Sequence of chain 1.B:
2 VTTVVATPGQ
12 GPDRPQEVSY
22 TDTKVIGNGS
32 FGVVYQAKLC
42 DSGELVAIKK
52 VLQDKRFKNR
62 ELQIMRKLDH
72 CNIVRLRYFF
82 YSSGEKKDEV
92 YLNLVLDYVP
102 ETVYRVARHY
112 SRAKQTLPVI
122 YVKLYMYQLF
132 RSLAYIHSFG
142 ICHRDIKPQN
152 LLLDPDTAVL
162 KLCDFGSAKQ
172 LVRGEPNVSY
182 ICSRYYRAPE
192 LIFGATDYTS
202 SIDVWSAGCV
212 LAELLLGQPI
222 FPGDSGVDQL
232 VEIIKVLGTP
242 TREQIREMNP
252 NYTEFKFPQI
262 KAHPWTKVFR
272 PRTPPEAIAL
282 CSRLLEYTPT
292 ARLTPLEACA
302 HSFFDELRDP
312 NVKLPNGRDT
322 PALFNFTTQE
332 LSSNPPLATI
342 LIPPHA

This protein binds this small molecule.
Small molecule (SMILES): CS(=O)(=O)N1CC(c2nc(N)ncc2-c2ccc(F)cc2)C1

Binding-site contacts:
Ligand atom C7 contacts residue TYR99 of chain 1.B at 3.8 Å (hydrophobic).
Ligand atom C5 contacts residue PRO101 of chain 1.B at 3.5 Å (hydrophobic).
Ligand atom N3 contacts residue ASP98 of chain 1.B at 2.7 Å (salt-bridge).
Ligand atom N3 contacts residue ALA48 of chain 1.B at 3.6 Å.
Ligand atom N contacts residue VAL100 of chain 1.B at 3.2 Å (h-bond).
Ligand atom N contacts residue TYR99 of chain 1.B at 3.7 Å.
Ligand atom C13 contacts residue VAL35 of chain 1.B at 3.3 Å (hydrophobic).
Ligand atom N contacts residue ASP98 of chain 1.B at 3.8 Å.
Ligand atom C3 contacts residue ARG106 of chain 1.B at 3.7 Å.
Ligand atom C6 contacts residue LEU153 of chain 1.B at 4.2 Å (hydrophobic).
Ligand atom O1 contacts residue LYS50 of chain 1.B at 3.5 Å.
Ligand atom F contacts residue ARG106 of chain 1.B at 3.0 Å.
Ligand atom C8 contacts residue LEU153 of chain 1.B at 3.8 Å (hydrophobic).
Ligand atom C11 contacts residue CYS164 of chain 1.B at 3.4 Å (hydrophobic).
Ligand atom N3 contacts residue VAL75 of chain 1.B at 4.2 Å.
Ligand atom N contacts residue ALA48 of chain 1.B at 3.9 Å.
Ligand atom O contacts residue LEU97 of chain 1.B at 4.0 Å.
Ligand atom C3 contacts residue PRO101 of chain 1.B at 4.2 Å (hydrophobic).
Ligand atom O1 contacts residue ASP165 of chain 1.B at 3.3 Å.
Ligand atom C4 contacts residue PRO101 of chain 1.B at 3.2 Å (hydrophobic).
Ligand atom C contacts residue VAL100 of chain 1.B at 4.1 Å (hydrophobic).
Ligand atom C9 contacts residue LEU153 of chain 1.B at 4.1 Å (hydrophobic).
Ligand atom C5 contacts residue VAL100 of chain 1.B at 3.5 Å (hydrophobic).
Ligand atom C8 contacts residue VAL100 of chain 1.B at 4.2 Å (hydrophobic).
Ligand atom N3 contacts residue LEU153 of chain 1.B at 4.0 Å.
Ligand atom S contacts residue LYS50 of chain 1.B at 3.7 Å.
Ligand atom N contacts residue LEU153 of chain 1.B at 4.2 Å.
Ligand atom C4 contacts residue ARG106 of chain 1.B at 3.8 Å.
Ligand atom C7 contacts residue VAL100 of chain 1.B at 3.1 Å (hydrophobic).
Ligand atom C6 contacts residue VAL100 of chain 1.B at 3.9 Å (hydrophobic).
Ligand atom C8 contacts residue ASP98 of chain 1.B at 3.7 Å.
Ligand atom C5 contacts residue THR103 of chain 1.B at 3.8 Å.
Ligand atom C13 contacts residue LYS50 of chain 1.B at 3.2 Å.
Ligand atom C13 contacts residue PHE32 of chain 1.B at 3.5 Å (hydrophobic).
Ligand atom C4 contacts residue THR103 of chain 1.B at 3.6 Å.
Ligand atom N3 contacts residue LEU97 of chain 1.B at 3.9 Å.
Ligand atom N1 contacts residue LEU153 of chain 1.B at 3.9 Å.
Ligand atom C8 contacts residue ALA48 of chain 1.B at 3.7 Å (hydrophobic).
Ligand atom C1 contacts residue ILE27 of chain 1.B at 3.9 Å (hydrophobic).
Ligand atom O contacts residue LYS50 of chain 1.B at 3.8 Å.